A small-molecule ligand and the protein it binds are described below.
Small molecule (SMILES): O=C(N[C@H](CO)[C@H](O)c1ccc([N+](=O)[O-])cc1)C(Cl)Cl

Binding-site contacts:
Ligand atom CL2 contacts residue GLY52 of chain 2.D at 4.4 Å.
Ligand atom O2 contacts residue PRO50 of chain 2.D at 4.0 Å.
Ligand atom CL1 contacts residue ILE124 of chain 2.D at 3.2 Å.
Ligand atom CL2 contacts residue PRO53 of chain 2.D at 3.7 Å.
Ligand atom C4 contacts residue PRO50 of chain 2.D at 4.4 Å (hydrophobic).
Ligand atom CL1 contacts residue PRO50 of chain 2.D at 3.7 Å.
Ligand atom C8 contacts residue PRO53 of chain 2.D at 3.9 Å (hydrophobic).
Ligand atom C1 contacts residue GLY52 of chain 2.D at 4.3 Å.
Ligand atom CL1 contacts residue GLY123 of chain 2.D at 3.8 Å.
Ligand atom O4 contacts residue PRO50 of chain 2.D at 3.6 Å.
Ligand atom CL1 contacts residue ILE51 of chain 2.D at 4.1 Å.
Ligand atom CL1 contacts residue GLY52 of chain 2.D at 3.2 Å.
Ligand atom CL1 contacts residue PRO53 of chain 2.D at 4.1 Å.
Ligand atom O2 contacts residue GLY52 of chain 2.D at 3.4 Å.
Ligand atom CL1 contacts residue TYR125 of chain 2.D at 3.6 Å.
Ligand atom C1 contacts residue GLY123 of chain 2.D at 4.3 Å.
Ligand atom C1 contacts residue PRO50 of chain 2.D at 4.1 Å (hydrophobic).
Ligand atom C2 contacts residue GLY52 of chain 2.D at 4.3 Å.
Ligand atom C2 contacts residue PRO53 of chain 2.D at 4.0 Å (hydrophobic).
Ligand atom CL2 contacts residue TYR125 of chain 2.D at 3.8 Å.
Ligand atom N9 contacts residue PRO53 of chain 2.D at 4.2 Å.
Ligand atom N9 contacts residue ILE121 of chain 2.D at 4.4 Å.
Ligand atom C1 contacts residue PRO53 of chain 2.D at 4.4 Å (hydrophobic).
Ligand atom O9B contacts residue PRO53 of chain 2.D at 3.9 Å.
Ligand atom O9A contacts residue ILE121 of chain 2.D at 3.4 Å.
Ligand atom O2 contacts residue PRO53 of chain 2.D at 3.2 Å.
Ligand atom CL2 contacts residue THR98 of chain 2.D at 4.1 Å.
Ligand atom C9 contacts residue PRO53 of chain 2.D at 4.2 Å (hydrophobic).
Ligand atom C2 contacts residue PRO50 of chain 2.D at 4.0 Å (hydrophobic).
Ligand atom CL2 contacts residue ILE121 of chain 2.D at 4.1 Å.
Ligand atom C1 contacts residue TYR125 of chain 2.D at 3.7 Å (hydrophobic).
Ligand atom CL2 contacts residue GLY123 of chain 2.D at 3.6 Å.
Ligand atom N2 contacts residue PRO50 of chain 2.D at 4.4 Å.

Sequence of chain 2.D:
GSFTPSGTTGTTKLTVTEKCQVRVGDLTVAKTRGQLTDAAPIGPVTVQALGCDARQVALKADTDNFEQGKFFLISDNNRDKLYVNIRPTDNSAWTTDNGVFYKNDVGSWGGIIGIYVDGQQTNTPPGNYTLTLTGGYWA